Sequence of chain 2.B:
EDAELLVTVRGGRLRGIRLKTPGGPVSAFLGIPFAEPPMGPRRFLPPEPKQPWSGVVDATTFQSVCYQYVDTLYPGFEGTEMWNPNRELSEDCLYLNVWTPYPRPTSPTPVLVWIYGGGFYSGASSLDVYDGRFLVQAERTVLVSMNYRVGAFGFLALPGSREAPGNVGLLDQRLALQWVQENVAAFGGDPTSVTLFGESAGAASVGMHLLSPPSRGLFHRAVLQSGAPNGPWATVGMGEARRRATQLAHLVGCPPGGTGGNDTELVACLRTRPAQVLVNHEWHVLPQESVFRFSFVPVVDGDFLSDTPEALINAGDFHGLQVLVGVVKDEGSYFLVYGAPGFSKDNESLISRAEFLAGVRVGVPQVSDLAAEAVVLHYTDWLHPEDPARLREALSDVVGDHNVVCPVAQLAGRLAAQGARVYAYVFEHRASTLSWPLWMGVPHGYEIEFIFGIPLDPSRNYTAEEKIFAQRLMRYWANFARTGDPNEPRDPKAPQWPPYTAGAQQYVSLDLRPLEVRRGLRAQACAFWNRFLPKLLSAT

A small-molecule ligand and the protein it binds are described below.
Small molecule (SMILES): CC(O)(O)CCC[N+](C)(C)C

Binding-site contacts:
Ligand atom C5 contacts residue SER206 of chain 2.B at 1.4 Å.
Ligand atom C5 contacts residue ALA207 of chain 2.B at 3.5 Å (hydrophobic).
Ligand atom O7 contacts residue GLY124 of chain 2.B at 2.7 Å (h-bond).
Ligand atom C6 contacts residue PHE300 of chain 2.B at 3.8 Å (hydrophobic).
Ligand atom C3 contacts residue SER206 of chain 2.B at 3.1 Å.
Ligand atom C4 contacts residue HIS450 of chain 2.B at 3.7 Å.
Ligand atom C2 contacts residue HIS450 of chain 2.B at 4.5 Å.
Ligand atom O7 contacts residue ALA207 of chain 2.B at 2.9 Å (h-bond).
Ligand atom C6 contacts residue ALA207 of chain 2.B at 4.0 Å (hydrophobic).
Ligand atom C6 contacts residue PHE298 of chain 2.B at 3.7 Å (hydrophobic).
Ligand atom C4 contacts residue PHE341 of chain 2.B at 4.1 Å (hydrophobic).
Ligand atom C3 contacts residue HIS450 of chain 2.B at 4.1 Å.
Ligand atom C4 contacts residue GLY125 of chain 2.B at 3.9 Å.
Ligand atom C9 contacts residue TRP89 of chain 2.B at 3.8 Å (hydrophobic).
Ligand atom C9 contacts residue GLY124 of chain 2.B at 4.0 Å.
Ligand atom C9 contacts residue GLY123 of chain 2.B at 4.1 Å.
Ligand atom N1 contacts residue TRP89 of chain 2.B at 4.2 Å.
Ligand atom C6 contacts residue GLY125 of chain 2.B at 3.7 Å.
Ligand atom O7 contacts residue SER206 of chain 2.B at 2.2 Å (h-bond).
Ligand atom C6 contacts residue TRP239 of chain 2.B at 4.1 Å (hydrophobic).
Ligand atom C3 contacts residue GLY123 of chain 2.B at 4.3 Å.
Ligand atom C5 contacts residue GLY124 of chain 2.B at 4.0 Å.
Ligand atom C3 contacts residue GLY125 of chain 2.B at 4.2 Å.
Ligand atom C4 contacts residue GLY124 of chain 2.B at 4.2 Å.
Ligand atom C10 contacts residue GLY451 of chain 2.B at 4.1 Å.
Ligand atom C10 contacts residue TRP89 of chain 2.B at 4.3 Å (hydrophobic).
Ligand atom C8 contacts residue TYR340 of chain 2.B at 3.8 Å (hydrophobic).
Ligand atom C10 contacts residue GLU205 of chain 2.B at 3.7 Å.
Ligand atom C2 contacts residue GLY124 of chain 2.B at 4.3 Å.
Ligand atom C3 contacts residue GLU205 of chain 2.B at 4.5 Å.
Ligand atom C6 contacts residue HIS450 of chain 2.B at 4.3 Å.
Ligand atom C3 contacts residue GLY124 of chain 2.B at 3.5 Å.
Ligand atom O7 contacts residue GLY123 of chain 2.B at 3.7 Å.
Ligand atom C6 contacts residue SER206 of chain 2.B at 2.4 Å.
Ligand atom O7 contacts residue GLY125 of chain 2.B at 2.7 Å (h-bond).
Ligand atom C10 contacts residue HIS450 of chain 2.B at 4.1 Å.
Ligand atom C4 contacts residue SER206 of chain 2.B at 2.5 Å.
Ligand atom C5 contacts residue GLY125 of chain 2.B at 3.6 Å.
Ligand atom C8 contacts residue TRP89 of chain 2.B at 3.5 Å (hydrophobic).
Ligand atom C5 contacts residue HIS450 of chain 2.B at 3.7 Å.